Sequence of chain 1.B:
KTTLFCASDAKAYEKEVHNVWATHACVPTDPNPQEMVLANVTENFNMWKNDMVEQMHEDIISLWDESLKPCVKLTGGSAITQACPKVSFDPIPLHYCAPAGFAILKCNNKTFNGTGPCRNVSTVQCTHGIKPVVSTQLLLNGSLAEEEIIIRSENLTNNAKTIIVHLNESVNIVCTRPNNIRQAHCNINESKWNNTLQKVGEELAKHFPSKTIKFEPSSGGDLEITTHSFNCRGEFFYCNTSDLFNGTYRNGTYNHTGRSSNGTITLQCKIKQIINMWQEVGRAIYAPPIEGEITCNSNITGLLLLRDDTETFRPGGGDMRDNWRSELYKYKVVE

Binding-site contacts:
Ligand atom N2 contacts residue ASN141 of chain 1.B at 3.4 Å (h-bond).
Ligand atom O5 contacts residue LYS131 of chain 1.B at 4.0 Å.
Ligand atom C3 contacts residue ASN305 of chain 1.B at 4.0 Å.
Ligand atom C8 contacts residue SER306 of chain 1.B at 3.3 Å.
Ligand atom O5 contacts residue ASN305 of chain 1.B at 4.0 Å.
Ligand atom C4 contacts residue ASP90 of chain 1.B at 3.8 Å.
Ligand atom C2 contacts residue ASP90 of chain 1.B at 4.2 Å.
Ligand atom O7 contacts residue PRO91 of chain 1.B at 4.0 Å.
Ligand atom O7 contacts residue VAL133 of chain 1.B at 4.5 Å.
Ligand atom O3 contacts residue CYS304 of chain 1.B at 3.6 Å.
Ligand atom N2 contacts residue SER306 of chain 1.B at 2.7 Å (h-bond).
Ligand atom C8 contacts residue PHE238 of chain 1.B at 4.3 Å (hydrophobic).
Ligand atom C4 contacts residue ASN305 of chain 1.B at 4.3 Å.
Ligand atom O4 contacts residue ASP90 of chain 1.B at 4.5 Å.
Ligand atom C7 contacts residue ASN141 of chain 1.B at 3.3 Å.
Ligand atom C3 contacts residue ASP90 of chain 1.B at 4.0 Å.
Ligand atom C5 contacts residue ASN305 of chain 1.B at 3.6 Å.
Ligand atom C2 contacts residue ASN141 of chain 1.B at 3.5 Å.
Ligand atom C7 contacts residue SER306 of chain 1.B at 3.4 Å.
Ligand atom C2 contacts residue ASN305 of chain 1.B at 4.3 Å.
Ligand atom O7 contacts residue ASP90 of chain 1.B at 4.4 Å.
Ligand atom C1 contacts residue ASN141 of chain 1.B at 3.0 Å.
Ligand atom C1 contacts residue SER306 of chain 1.B at 3.8 Å.
Ligand atom O3 contacts residue ASP90 of chain 1.B at 3.3 Å (salt-bridge).
Ligand atom O4 contacts residue ASN305 of chain 1.B at 4.5 Å.
Ligand atom O6 contacts residue LYS131 of chain 1.B at 3.3 Å (salt-bridge).
Ligand atom O5 contacts residue ASN141 of chain 1.B at 3.8 Å.
Ligand atom O7 contacts residue ASN141 of chain 1.B at 3.3 Å (h-bond).
Ligand atom C2 contacts residue SER306 of chain 1.B at 3.7 Å.
Ligand atom C1 contacts residue ASN305 of chain 1.B at 3.6 Å.
Ligand atom C8 contacts residue ASN141 of chain 1.B at 4.1 Å.
Ligand atom C8 contacts residue LEU140 of chain 1.B at 3.9 Å (hydrophobic).
Ligand atom N2 contacts residue CYS304 of chain 1.B at 4.5 Å.
Ligand atom C8 contacts residue ASN239 of chain 1.B at 4.0 Å.
Ligand atom C3 contacts residue SER306 of chain 1.B at 4.3 Å.

A protein and the small-molecule ligand that binds it are described below.
Small molecule (SMILES): CC(=O)N[C@@H]1[C@@H](O)[C@H](O)[C@@H](CO)O[C@H]1O